A small-molecule ligand and the protein it binds are described below.
Small molecule (SMILES): CC(=O)N[C@@H]1[C@@H](O)[C@H](O)[C@@H](CO)O[C@H]1O

Binding-site contacts:
Ligand atom C7 contacts residue ASN75 of chain 2.B at 3.5 Å.
Ligand atom N2 contacts residue ASN75 of chain 2.B at 2.9 Å (h-bond).
Ligand atom C2 contacts residue ASN75 of chain 2.B at 2.5 Å.
Ligand atom O5 contacts residue ASN75 of chain 2.B at 2.3 Å (h-bond).
Ligand atom N2 contacts residue THR77 of chain 2.B at 4.4 Å.
Ligand atom C1 contacts residue ASN75 of chain 2.B at 1.4 Å.
Ligand atom C3 contacts residue ASN75 of chain 2.B at 3.8 Å.
Ligand atom O5 contacts residue MET107 of chain 2.B at 4.4 Å.
Ligand atom C8 contacts residue ASN75 of chain 2.B at 3.3 Å.
Ligand atom O7 contacts residue HIS74 of chain 2.B at 3.8 Å.
Ligand atom C8 contacts residue HIS74 of chain 2.B at 4.5 Å.
Ligand atom O7 contacts residue ASN75 of chain 2.B at 3.4 Å (h-bond).
Ligand atom C4 contacts residue ASN75 of chain 2.B at 4.2 Å.
Ligand atom C5 contacts residue ASN75 of chain 2.B at 3.6 Å.
Ligand atom C1 contacts residue THR77 of chain 2.B at 3.9 Å.

Sequence of chain 2.B:
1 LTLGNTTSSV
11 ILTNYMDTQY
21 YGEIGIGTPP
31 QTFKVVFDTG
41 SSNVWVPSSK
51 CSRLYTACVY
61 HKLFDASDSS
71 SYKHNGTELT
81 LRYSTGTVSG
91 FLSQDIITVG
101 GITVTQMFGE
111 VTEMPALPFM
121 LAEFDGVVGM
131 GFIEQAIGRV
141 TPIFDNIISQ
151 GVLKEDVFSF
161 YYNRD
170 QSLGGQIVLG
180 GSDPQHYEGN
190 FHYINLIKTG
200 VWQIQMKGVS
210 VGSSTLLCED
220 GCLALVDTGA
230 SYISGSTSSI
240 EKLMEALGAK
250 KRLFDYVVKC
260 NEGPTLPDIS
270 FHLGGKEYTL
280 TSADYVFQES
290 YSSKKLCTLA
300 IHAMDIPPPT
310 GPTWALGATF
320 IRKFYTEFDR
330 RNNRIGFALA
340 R